The protein below binds the small molecule below.
Small molecule (SMILES): OCOCO

Sequence of chain 1.A:
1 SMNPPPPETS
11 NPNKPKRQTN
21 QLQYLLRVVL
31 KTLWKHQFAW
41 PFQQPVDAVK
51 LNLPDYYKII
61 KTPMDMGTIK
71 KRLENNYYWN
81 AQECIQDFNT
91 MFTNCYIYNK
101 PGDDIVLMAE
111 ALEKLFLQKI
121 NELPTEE

Binding-site contacts:
Ligand atom O2 contacts residue LYS119 of chain 1.A at 3.4 Å (salt-bridge).
Ligand atom O1 contacts residue GLU122 of chain 1.A at 4.2 Å.
Ligand atom C1 contacts residue GLN118 of chain 1.A at 3.9 Å.
Ligand atom C6 contacts residue GLU122 of chain 1.A at 3.6 Å.
Ligand atom C6 contacts residue LYS119 of chain 1.A at 3.4 Å.
Ligand atom O2 contacts residue LEU115 of chain 1.A at 4.3 Å.
Ligand atom O1 contacts residue GLN118 of chain 1.A at 4.3 Å.
Ligand atom O7 contacts residue GLU122 of chain 1.A at 2.2 Å (salt-bridge).
Ligand atom O2 contacts residue GLN118 of chain 1.A at 3.9 Å.
Ligand atom O7 contacts residue GLN118 of chain 1.A at 4.3 Å.
Ligand atom C1 contacts residue LYS119 of chain 1.A at 2.7 Å.
Ligand atom O1 contacts residue LYS119 of chain 1.A at 3.6 Å (salt-bridge).